This small molecule binds to this protein.
Small molecule (SMILES): CC(=O)N[C@H]1CO[C@H](CO)[C@@H](O[C@@H]2O[C@@H](C)[C@@H](O)[C@@H](O)[C@@H]2O)[C@@H]1O

Sequence of chain 1.B:
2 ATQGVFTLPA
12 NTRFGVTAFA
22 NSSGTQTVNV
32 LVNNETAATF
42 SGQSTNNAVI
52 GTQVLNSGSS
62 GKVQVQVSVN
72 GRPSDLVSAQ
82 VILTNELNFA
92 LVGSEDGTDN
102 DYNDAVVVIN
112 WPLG

Sequence of chain 1.A:
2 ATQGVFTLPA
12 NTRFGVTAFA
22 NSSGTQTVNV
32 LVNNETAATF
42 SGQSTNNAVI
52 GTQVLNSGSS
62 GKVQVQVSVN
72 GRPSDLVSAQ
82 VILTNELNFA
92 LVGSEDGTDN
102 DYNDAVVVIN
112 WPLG

Binding-site contacts:
Ligand atom C6 contacts residue GLY115 of chain 1.A at 3.6 Å.
Ligand atom C1 contacts residue SER23 of chain 1.B at 3.3 Å.
Ligand atom C4 contacts residue SER24 of chain 1.B at 3.4 Å.
Ligand atom O2 contacts residue ASP105 of chain 1.B at 3.2 Å (salt-bridge).
Ligand atom C5 contacts residue T451 of chain 1.K at 3.5 Å.
Ligand atom O2 contacts residue ASP97 of chain 1.B at 2.6 Å (salt-bridge).
Ligand atom C6 contacts residue GLY98 of chain 1.B at 3.7 Å.
Ligand atom C2 contacts residue ASP105 of chain 1.B at 3.2 Å.
Ligand atom C3 contacts residue CA1 of chain 1.M at 3.4 Å.
Ligand atom C3 contacts residue CA1 of chain 1.L at 3.4 Å.
Ligand atom N2 contacts residue T451 of chain 1.K at 2.9 Å (h-bond).
Ligand atom O3 contacts residue CA1 of chain 1.L at 2.5 Å.
Ligand atom O4 contacts residue SER23 of chain 1.B at 3.4 Å.
Ligand atom C2 contacts residue T451 of chain 1.K at 2.4 Å.
Ligand atom C3 contacts residue SER24 of chain 1.B at 3.5 Å.
Ligand atom O5 contacts residue SER23 of chain 1.B at 3.4 Å (h-bond).
Ligand atom C6 contacts residue ASP97 of chain 1.B at 3.3 Å.
Ligand atom O6 contacts residue ASP97 of chain 1.B at 2.9 Å (salt-bridge).
Ligand atom O4 contacts residue CA1 of chain 1.M at 2.5 Å.
Ligand atom O4 contacts residue ASN22 of chain 1.B at 3.1 Å (h-bond).
Ligand atom C3 contacts residue ASP100 of chain 1.B at 3.2 Å.
Ligand atom C4 contacts residue GLY115 of chain 1.A at 3.5 Å.
Ligand atom O4 contacts residue GLY115 of chain 1.A at 2.6 Å (h-bond).
Ligand atom O5 contacts residue T451 of chain 1.K at 2.2 Å (h-bond).
Ligand atom O3 contacts residue ASP100 of chain 1.B at 2.6 Å (salt-bridge).
Ligand atom O3 contacts residue CA1 of chain 1.M at 2.5 Å.
Ligand atom C6 contacts residue SER24 of chain 1.B at 3.6 Å.
Ligand atom C1 contacts residue T451 of chain 1.K at 1.3 Å.
Ligand atom O7 contacts residue T451 of chain 1.K at 3.4 Å.
Ligand atom C4 contacts residue CA1 of chain 1.M at 3.4 Å.
Ligand atom C2 contacts residue CA1 of chain 1.L at 3.3 Å.
Ligand atom C2 contacts residue ASP97 of chain 1.B at 3.4 Å.
Ligand atom C2 contacts residue SER23 of chain 1.B at 3.6 Å.
Ligand atom O5 contacts residue SER24 of chain 1.B at 3.0 Å (h-bond).
Ligand atom O2 contacts residue CA1 of chain 1.L at 2.5 Å.
Ligand atom O2 contacts residue GLU96 of chain 1.B at 3.4 Å (salt-bridge).
Ligand atom O3 contacts residue ASP102 of chain 1.B at 3.0 Å (salt-bridge).
Ligand atom O3 contacts residue SER24 of chain 1.B at 2.7 Å (h-bond).
Ligand atom C7 contacts residue T451 of chain 1.K at 3.3 Å.
Ligand atom O3 contacts residue ASP105 of chain 1.B at 3.0 Å (salt-bridge).